A small-molecule ligand and the protein it binds are described below.
Small molecule (SMILES): CN1CCC(n2cc(-c3ccc(Oc4ccccc4)cc3)c3c(N)ncnc32)CC1

Binding-site contacts:
Ligand atom C2 contacts residue MET264 of chain 1.B at 2.9 Å (hydrophobic).
Ligand atom CBC contacts residue PHE328 of chain 1.B at 3.5 Å (hydrophobic).
Ligand atom NAK contacts residue THR261 of chain 1.B at 3.4 Å (h-bond).
Ligand atom CAJ contacts residue LEU316 of chain 1.B at 3.7 Å (hydrophobic).
Ligand atom NAK contacts residue LEU316 of chain 1.B at 3.2 Å.
Ligand atom CAW contacts residue ASP271 of chain 1.B at 3.6 Å.
Ligand atom NAG contacts residue VAL204 of chain 1.B at 3.8 Å.
Ligand atom CAM contacts residue ASP327 of chain 1.B at 3.4 Å.
Ligand atom C6 contacts residue ALA216 of chain 1.B at 3.6 Å (hydrophobic).
Ligand atom CAR contacts residue VAL204 of chain 1.B at 3.6 Å (hydrophobic).
Ligand atom CAU contacts residue SER268 of chain 1.B at 3.4 Å.
Ligand atom CBA contacts residue LEU330 of chain 1.B at 3.7 Å (hydrophobic).
Ligand atom NAK contacts residue ALA216 of chain 1.B at 3.3 Å.
Ligand atom N1 contacts residue MET264 of chain 1.B at 2.9 Å (h-bond).
Ligand atom CAI contacts residue VAL204 of chain 1.B at 3.8 Å (hydrophobic).
Ligand atom CAO contacts residue THR261 of chain 1.B at 3.2 Å.
Ligand atom CAV contacts residue SER268 of chain 1.B at 3.7 Å.
Ligand atom CAH contacts residue VAL204 of chain 1.B at 3.5 Å (hydrophobic).
Ligand atom CAH contacts residue LEU316 of chain 1.B at 3.8 Å (hydrophobic).
Ligand atom C6 contacts residue LEU316 of chain 1.B at 3.3 Å (hydrophobic).
Ligand atom CBB contacts residue ASP327 of chain 1.B at 3.4 Å.
Ligand atom CAM contacts residue LYS218 of chain 1.B at 3.6 Å.
Ligand atom CBA contacts residue ASP327 of chain 1.B at 3.8 Å.
Ligand atom CBC contacts residue VAL246 of chain 1.B at 3.5 Å (hydrophobic).
Ligand atom C4 contacts residue LEU316 of chain 1.B at 3.6 Å (hydrophobic).
Ligand atom CAU contacts residue ASP271 of chain 1.B at 3.6 Å.
Ligand atom CBD contacts residue VAL246 of chain 1.B at 3.4 Å (hydrophobic).
Ligand atom OAX contacts residue THR261 of chain 1.B at 3.6 Å.
Ligand atom CAP contacts residue THR261 of chain 1.B at 3.4 Å.
Ligand atom C5 contacts residue LEU316 of chain 1.B at 3.4 Å (hydrophobic).
Ligand atom CAM contacts residue ALA326 of chain 1.B at 3.8 Å (hydrophobic).
Ligand atom CAZ contacts residue ASP327 of chain 1.B at 3.8 Å.
Ligand atom N3 contacts residue GLY267 of chain 1.B at 3.7 Å.
Ligand atom CBC contacts residue ASP327 of chain 1.B at 3.1 Å.
Ligand atom NAK contacts residue GLU262 of chain 1.B at 3.0 Å (salt-bridge).
Ligand atom CAI contacts residue LEU316 of chain 1.B at 3.6 Å (hydrophobic).
Ligand atom CBD contacts residue ASP327 of chain 1.B at 3.4 Å.
Ligand atom NAG contacts residue LEU316 of chain 1.B at 3.8 Å.
Ligand atom CAW contacts residue LEU196 of chain 1.B at 3.5 Å (hydrophobic).
Ligand atom CBB contacts residue PHE328 of chain 1.B at 3.7 Å (hydrophobic).

Sequence of chain 1.B:
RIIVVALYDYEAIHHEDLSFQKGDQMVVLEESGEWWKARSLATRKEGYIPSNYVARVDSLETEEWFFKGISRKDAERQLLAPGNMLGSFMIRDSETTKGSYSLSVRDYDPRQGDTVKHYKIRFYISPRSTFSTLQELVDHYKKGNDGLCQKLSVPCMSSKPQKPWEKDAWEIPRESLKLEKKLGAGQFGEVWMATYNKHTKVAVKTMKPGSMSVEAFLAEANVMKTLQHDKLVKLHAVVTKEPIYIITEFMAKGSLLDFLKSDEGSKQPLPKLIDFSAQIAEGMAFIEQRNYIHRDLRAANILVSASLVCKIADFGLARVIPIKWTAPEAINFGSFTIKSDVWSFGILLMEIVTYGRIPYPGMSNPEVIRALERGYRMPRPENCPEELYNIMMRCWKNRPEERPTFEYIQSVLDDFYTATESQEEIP